The protein below binds the small molecule below.
Small molecule (SMILES): CC(=O)N[C@@H]1[C@@H](O)[C@H](O)[C@@H](CO)O[C@H]1O

Sequence of chain 2.A:
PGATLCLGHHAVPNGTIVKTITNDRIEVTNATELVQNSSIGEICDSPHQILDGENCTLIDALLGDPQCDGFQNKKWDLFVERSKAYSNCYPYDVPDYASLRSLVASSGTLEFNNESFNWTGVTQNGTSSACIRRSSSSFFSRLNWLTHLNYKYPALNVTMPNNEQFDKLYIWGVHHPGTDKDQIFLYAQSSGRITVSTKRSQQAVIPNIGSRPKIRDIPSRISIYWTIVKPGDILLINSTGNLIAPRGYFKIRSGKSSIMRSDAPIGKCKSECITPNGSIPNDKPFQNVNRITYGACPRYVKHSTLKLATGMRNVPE

Binding-site contacts:
Ligand atom O5 contacts residue TYR88 of chain 2.A at 3.2 Å (h-bond).
Ligand atom C5 contacts residue TYR88 of chain 2.A at 4.1 Å (hydrophobic).
Ligand atom N2 contacts residue ASN57 of chain 2.A at 3.0 Å (h-bond).
Ligand atom C6 contacts residue TYR88 of chain 2.A at 3.8 Å (hydrophobic).
Ligand atom O5 contacts residue ASN57 of chain 2.A at 2.3 Å (h-bond).
Ligand atom C5 contacts residue ASN57 of chain 2.A at 3.6 Å.
Ligand atom C3 contacts residue ASN57 of chain 2.A at 3.8 Å.
Ligand atom O6 contacts residue TYR88 of chain 2.A at 2.8 Å (h-bond).
Ligand atom C1 contacts residue ASN57 of chain 2.A at 1.4 Å.
Ligand atom C1 contacts residue TYR88 of chain 2.A at 4.2 Å (hydrophobic).
Ligand atom C2 contacts residue ASN57 of chain 2.A at 2.5 Å.
Ligand atom C7 contacts residue ASN57 of chain 2.A at 3.3 Å.
Ligand atom C4 contacts residue ASN57 of chain 2.A at 4.2 Å.
Ligand atom O7 contacts residue ASN57 of chain 2.A at 3.2 Å (h-bond).
Ligand atom C8 contacts residue GLU56 of chain 2.A at 3.8 Å.